This protein binds this small molecule.
Small molecule (SMILES): Nc1ncnc2c1ncn2[C@H]1C[C@H](O)[C@@H](COP(=O)(O)O)O1

Binding-site contacts:
Ligand atom C8 contacts residue HIS630 of chain 3.I at 3.4 Å.
Ligand atom C2 contacts residue PRO419 of chain 3.I at 4.4 Å (hydrophobic).
Ligand atom O4' contacts residue PRO631 of chain 3.I at 3.8 Å.
Ligand atom C5 contacts residue SER632 of chain 3.I at 4.3 Å.
Ligand atom N1 contacts residue ILE622 of chain 3.I at 4.4 Å.
Ligand atom C8 contacts residue PRO419 of chain 3.I at 4.3 Å (hydrophobic).
Ligand atom C6 contacts residue GLY639 of chain 3.I at 3.7 Å.
Ligand atom N7 contacts residue PRO419 of chain 3.I at 4.4 Å.
Ligand atom O2P contacts residue HIS628 of chain 3.I at 4.3 Å.
Ligand atom N6 contacts residue GLY639 of chain 3.I at 2.8 Å (h-bond).
Ligand atom C5 contacts residue PRO631 of chain 3.I at 4.4 Å (hydrophobic).
Ligand atom O2P contacts residue PHE629 of chain 3.I at 4.0 Å.
Ligand atom C1' contacts residue HIS630 of chain 3.I at 4.0 Å.
Ligand atom C2' contacts residue PRO419 of chain 3.I at 4.0 Å (hydrophobic).
Ligand atom N9 contacts residue HIS630 of chain 3.I at 4.2 Å.
Ligand atom N1 contacts residue PRO631 of chain 3.I at 4.2 Å.
Ligand atom C6 contacts residue PRO631 of chain 3.I at 4.0 Å (hydrophobic).
Ligand atom N6 contacts residue PRO631 of chain 3.I at 3.9 Å.
Ligand atom N7 contacts residue SER632 of chain 3.I at 3.8 Å.
Ligand atom C4 contacts residue PRO419 of chain 3.I at 4.2 Å (hydrophobic).
Ligand atom O2P contacts residue PRO631 of chain 3.I at 3.8 Å.
Ligand atom O5' contacts residue PRO631 of chain 3.I at 4.1 Å.
Ligand atom C6 contacts residue VAL418 of chain 3.I at 3.8 Å (hydrophobic).
Ligand atom N6 contacts residue SER632 of chain 3.I at 3.9 Å.
Ligand atom C2 contacts residue GLY639 of chain 3.I at 3.7 Å.
Ligand atom N6 contacts residue PRO633 of chain 3.I at 4.2 Å.
Ligand atom N3 contacts residue PRO419 of chain 3.I at 4.3 Å.
Ligand atom N1 contacts residue GLY639 of chain 3.I at 2.9 Å (h-bond).
Ligand atom N1 contacts residue VAL418 of chain 3.I at 3.8 Å.
Ligand atom N6 contacts residue GLY637 of chain 3.I at 4.1 Å.
Ligand atom O5' contacts residue PHE629 of chain 3.I at 4.2 Å.
Ligand atom N9 contacts residue PRO419 of chain 3.I at 4.2 Å.
Ligand atom C6 contacts residue SER632 of chain 3.I at 4.3 Å.
Ligand atom N6 contacts residue PHE638 of chain 3.I at 3.8 Å.
Ligand atom N7 contacts residue HIS630 of chain 3.I at 4.1 Å.
Ligand atom N6 contacts residue VAL418 of chain 3.I at 3.6 Å.
Ligand atom O4' contacts residue HIS630 of chain 3.I at 4.4 Å.
Ligand atom C5 contacts residue PRO419 of chain 3.I at 4.2 Å (hydrophobic).
Ligand atom N7 contacts residue ASP609 of chain 3.I at 4.5 Å.
Ligand atom C6 contacts residue PRO419 of chain 3.I at 4.4 Å (hydrophobic).

Sequence of chain 3.I:
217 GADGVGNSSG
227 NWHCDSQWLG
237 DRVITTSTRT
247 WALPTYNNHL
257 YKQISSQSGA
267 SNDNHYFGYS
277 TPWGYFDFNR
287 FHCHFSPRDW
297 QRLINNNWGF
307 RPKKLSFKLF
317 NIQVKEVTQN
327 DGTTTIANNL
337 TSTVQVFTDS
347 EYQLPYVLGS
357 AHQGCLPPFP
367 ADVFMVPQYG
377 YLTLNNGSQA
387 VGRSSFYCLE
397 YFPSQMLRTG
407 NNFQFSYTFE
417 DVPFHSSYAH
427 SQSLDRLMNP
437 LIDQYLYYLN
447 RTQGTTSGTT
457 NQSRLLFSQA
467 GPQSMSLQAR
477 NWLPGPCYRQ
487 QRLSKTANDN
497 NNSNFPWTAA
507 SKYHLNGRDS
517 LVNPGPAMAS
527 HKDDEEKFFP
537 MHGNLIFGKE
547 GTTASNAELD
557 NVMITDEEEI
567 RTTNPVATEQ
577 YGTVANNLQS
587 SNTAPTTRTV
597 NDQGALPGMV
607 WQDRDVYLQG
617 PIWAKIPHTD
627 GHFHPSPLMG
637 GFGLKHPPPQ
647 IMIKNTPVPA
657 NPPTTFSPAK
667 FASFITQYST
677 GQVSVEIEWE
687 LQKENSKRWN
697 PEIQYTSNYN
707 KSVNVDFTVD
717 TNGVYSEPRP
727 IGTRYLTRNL